Sequence of chain 1.B:
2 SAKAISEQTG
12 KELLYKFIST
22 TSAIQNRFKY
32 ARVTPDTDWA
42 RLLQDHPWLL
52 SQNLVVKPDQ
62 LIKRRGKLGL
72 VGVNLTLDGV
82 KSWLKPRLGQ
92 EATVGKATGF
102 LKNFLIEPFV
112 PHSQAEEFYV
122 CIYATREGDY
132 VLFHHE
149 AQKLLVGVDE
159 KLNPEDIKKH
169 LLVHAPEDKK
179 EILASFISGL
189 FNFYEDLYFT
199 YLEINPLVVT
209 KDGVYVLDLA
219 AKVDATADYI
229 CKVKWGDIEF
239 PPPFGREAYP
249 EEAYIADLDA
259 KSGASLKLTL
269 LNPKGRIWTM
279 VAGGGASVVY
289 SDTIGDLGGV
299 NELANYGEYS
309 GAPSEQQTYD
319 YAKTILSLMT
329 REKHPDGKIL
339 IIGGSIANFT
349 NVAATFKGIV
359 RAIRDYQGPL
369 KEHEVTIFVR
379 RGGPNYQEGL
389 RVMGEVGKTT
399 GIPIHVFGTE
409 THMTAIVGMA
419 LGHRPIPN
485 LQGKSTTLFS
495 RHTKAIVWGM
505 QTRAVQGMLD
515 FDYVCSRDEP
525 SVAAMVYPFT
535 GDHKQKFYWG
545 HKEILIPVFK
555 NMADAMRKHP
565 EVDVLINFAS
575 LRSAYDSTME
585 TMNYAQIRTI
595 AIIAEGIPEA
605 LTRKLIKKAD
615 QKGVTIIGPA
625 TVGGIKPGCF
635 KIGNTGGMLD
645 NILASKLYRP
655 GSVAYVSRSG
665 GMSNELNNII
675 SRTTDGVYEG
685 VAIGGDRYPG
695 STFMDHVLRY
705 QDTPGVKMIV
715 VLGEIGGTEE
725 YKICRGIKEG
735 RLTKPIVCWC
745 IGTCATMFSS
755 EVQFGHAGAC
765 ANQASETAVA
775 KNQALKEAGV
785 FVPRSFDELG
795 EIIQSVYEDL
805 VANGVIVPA

Binding-site contacts:
Ligand atom O4 contacts residue PHE347 of chain 1.B at 4.1 Å.
Ligand atom O contacts residue SER343 of chain 1.B at 3.7 Å.
Ligand atom O5 contacts residue PO41 of chain 1.G at 2.8 Å (h-bond).
Ligand atom O3 contacts residue THR348 of chain 1.B at 3.0 Å (h-bond).
Ligand atom O3 contacts residue ALA345 of chain 1.B at 3.6 Å.
Ligand atom O2 contacts residue THR348 of chain 1.B at 3.0 Å (h-bond).
Ligand atom O2 contacts residue GLY309 of chain 1.B at 2.9 Å (h-bond).
Ligand atom C1 contacts residue SER308 of chain 1.B at 3.9 Å.
Ligand atom O2 contacts residue ALA310 of chain 1.B at 4.0 Å.
Ligand atom C1 contacts residue PO41 of chain 1.G at 4.2 Å.
Ligand atom O1 contacts residue ARG379 of chain 1.B at 2.8 Å (salt-bridge).
Ligand atom O4 contacts residue ALA345 of chain 1.B at 3.5 Å.
Ligand atom O contacts residue ALA280 of chain 1.B at 4.0 Å.
Ligand atom C contacts residue ARG379 of chain 1.B at 3.5 Å.
Ligand atom O2 contacts residue SER308 of chain 1.B at 4.0 Å.
Ligand atom O1 contacts residue ALA345 of chain 1.B at 3.6 Å.
Ligand atom C3 contacts residue ALA345 of chain 1.B at 4.0 Å (hydrophobic).
Ligand atom C2 contacts residue THR348 of chain 1.B at 4.1 Å.
Ligand atom O1 contacts residue ALA280 of chain 1.B at 4.1 Å.
Ligand atom O5 contacts residue GLY309 of chain 1.B at 4.1 Å.
Ligand atom O7 contacts residue VAL626 of chain 1.B at 3.5 Å.
Ligand atom C contacts residue ALA280 of chain 1.B at 4.2 Å (hydrophobic).
Ligand atom C2 contacts residue GLY309 of chain 1.B at 4.1 Å.
Ligand atom C contacts residue ALA345 of chain 1.B at 3.8 Å (hydrophobic).
Ligand atom C contacts residue THR348 of chain 1.B at 3.9 Å.
Ligand atom O5 contacts residue SER308 of chain 1.B at 3.8 Å.
Ligand atom O7 contacts residue PHE347 of chain 1.B at 4.1 Å.
Ligand atom O3 contacts residue PHE347 of chain 1.B at 2.9 Å (h-bond).
Ligand atom O7 contacts residue ASN346 of chain 1.B at 3.2 Å (h-bond).
Ligand atom O4 contacts residue ASN346 of chain 1.B at 2.9 Å (h-bond).
Ligand atom C4 contacts residue PO41 of chain 1.G at 3.3 Å.
Ligand atom O3 contacts residue ASN346 of chain 1.B at 3.3 Å (h-bond).
Ligand atom O contacts residue ARG379 of chain 1.B at 2.9 Å (salt-bridge).
Ligand atom O6 contacts residue PHE347 of chain 1.B at 3.9 Å.
Ligand atom C3 contacts residue ASN346 of chain 1.B at 3.5 Å.
Ligand atom O contacts residue ALA345 of chain 1.B at 3.6 Å.
Ligand atom C4 contacts residue GLY665 of chain 1.B at 4.0 Å.
Ligand atom O4 contacts residue GLY665 of chain 1.B at 3.5 Å.
Ligand atom O1 contacts residue THR348 of chain 1.B at 2.9 Å (h-bond).
Ligand atom C3 contacts residue PHE347 of chain 1.B at 3.9 Å (hydrophobic).

A small-molecule ligand and the protein it binds are described below.
Small molecule (SMILES): O=C(O)C[C@@](O)(C(=O)O)[C@@H](O)C(=O)O